Binding-site contacts:
Ligand atom O1A contacts residue FE1 of chain 1.WA at 3.4 Å.
Ligand atom PA contacts residue ARG58 of chain 1.E at 3.5 Å.
Ligand atom O2A contacts residue ASP205 of chain 1.E at 3.3 Å (salt-bridge).
Ligand atom O1A contacts residue HIS104 of chain 1.E at 3.5 Å (h-bond).
Ligand atom C3' contacts residue ASP213 of chain 1.E at 3.4 Å.
Ligand atom O3G contacts residue ARG260 of chain 1.E at 3.1 Å (salt-bridge).
Ligand atom N2 contacts residue LEU44 of chain 1.E at 3.0 Å (h-bond).
Ligand atom C8 contacts residue HIS109 of chain 1.E at 3.3 Å.
Ligand atom O1B contacts residue HIS109 of chain 1.E at 3.3 Å (h-bond).
Ligand atom N3A contacts residue ASP205 of chain 1.E at 2.4 Å (salt-bridge).
Ligand atom O3' contacts residue GLN43 of chain 1.E at 3.3 Å (h-bond).
Ligand atom O2G contacts residue LYS206 of chain 1.E at 3.3 Å.
Ligand atom C4' contacts residue ARG58 of chain 1.E at 3.4 Å.
Ligand atom C6 contacts residue GLN269 of chain 1.E at 3.3 Å.
Ligand atom O1A contacts residue MG1 of chain 1.XA at 2.0 Å.
Ligand atom O2A contacts residue ARG58 of chain 1.E at 2.7 Å (salt-bridge).
Ligand atom O2B contacts residue MG1 of chain 1.YA at 2.6 Å.
Ligand atom O4' contacts residue HIS109 of chain 1.E at 3.4 Å.
Ligand atom O2B contacts residue ASP205 of chain 1.E at 3.4 Å (salt-bridge).
Ligand atom O1G contacts residue MG1 of chain 1.YA at 2.5 Å.
Ligand atom O6 contacts residue GLN269 of chain 1.E at 2.6 Å (h-bond).
Ligand atom O2A contacts residue ASP101 of chain 1.E at 3.0 Å (salt-bridge).
Ligand atom PB contacts residue ASP205 of chain 1.E at 3.5 Å.
Ligand atom O3' contacts residue TYR209 of chain 1.E at 3.3 Å.
Ligand atom O4' contacts residue ARG58 of chain 1.E at 3.0 Å (salt-bridge).
Ligand atom O2G contacts residue TYR209 of chain 1.E at 2.5 Å (h-bond).
Ligand atom O1A contacts residue ASP101 of chain 1.E at 2.6 Å (salt-bridge).
Ligand atom N1 contacts residue TYR268 of chain 1.E at 3.2 Å (h-bond).
Ligand atom O1A contacts residue HIS127 of chain 1.E at 2.5 Å (h-bond).
Ligand atom PA contacts residue ASP205 of chain 1.E at 3.3 Å.
Ligand atom O2A contacts residue HIS61 of chain 1.E at 3.3 Å (h-bond).
Ligand atom PA contacts residue MG1 of chain 1.XA at 3.3 Å.
Ligand atom O1G contacts residue LYS206 of chain 1.E at 2.8 Å (salt-bridge).
Ligand atom O2A contacts residue FE1 of chain 1.WA at 2.4 Å.
Ligand atom O2G contacts residue ARG260 of chain 1.E at 2.6 Å (salt-bridge).
Ligand atom O3' contacts residue ASP213 of chain 1.E at 2.5 Å (salt-bridge).
Ligand atom O5' contacts residue HIS109 of chain 1.E at 2.8 Å (h-bond).
Ligand atom C2' contacts residue TYR268 of chain 1.E at 3.5 Å (hydrophobic).
Ligand atom PA contacts residue FE1 of chain 1.WA at 3.3 Å.
Ligand atom C3' contacts residue TYR209 of chain 1.E at 3.5 Å (hydrophobic).

The small molecule below binds the protein below.
Small molecule (SMILES): Nc1nc2c(ncn2[C@H]2C[C@H](O)[C@@H](CO[P](=O)(O)N[P](=O)(O)OP(=O)(O)O)O2)c(=O)[nH]1

Sequence of chain 1.E:
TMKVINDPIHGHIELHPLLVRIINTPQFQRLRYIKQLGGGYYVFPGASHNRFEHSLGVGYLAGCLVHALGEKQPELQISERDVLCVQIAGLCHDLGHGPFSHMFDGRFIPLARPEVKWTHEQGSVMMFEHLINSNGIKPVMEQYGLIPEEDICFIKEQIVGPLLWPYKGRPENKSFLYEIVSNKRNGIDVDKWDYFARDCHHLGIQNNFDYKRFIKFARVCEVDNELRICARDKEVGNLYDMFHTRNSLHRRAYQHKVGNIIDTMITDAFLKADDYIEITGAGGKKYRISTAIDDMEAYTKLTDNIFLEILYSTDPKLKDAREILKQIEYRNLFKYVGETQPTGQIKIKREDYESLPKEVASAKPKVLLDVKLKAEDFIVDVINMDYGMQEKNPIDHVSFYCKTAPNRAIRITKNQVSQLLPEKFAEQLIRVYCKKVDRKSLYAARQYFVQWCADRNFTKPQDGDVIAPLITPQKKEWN